This protein binds this small molecule.
Small molecule (SMILES): CCCCc1ccc(-c2ccc(CCC[C@H](P(=O)(O[K])O[K])S(=O)(=O)O[K])cc2)cc1

Sequence of chain 1.A:
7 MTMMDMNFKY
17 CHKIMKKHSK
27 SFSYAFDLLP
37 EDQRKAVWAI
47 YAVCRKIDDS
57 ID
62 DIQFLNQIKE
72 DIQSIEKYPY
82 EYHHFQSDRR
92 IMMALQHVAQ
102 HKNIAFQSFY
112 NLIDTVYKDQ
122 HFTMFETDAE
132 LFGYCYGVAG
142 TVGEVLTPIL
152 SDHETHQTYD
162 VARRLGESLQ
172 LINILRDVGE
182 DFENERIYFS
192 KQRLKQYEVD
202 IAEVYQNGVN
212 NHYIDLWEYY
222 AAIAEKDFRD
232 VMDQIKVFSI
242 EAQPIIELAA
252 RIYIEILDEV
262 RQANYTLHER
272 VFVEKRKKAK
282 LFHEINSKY

Binding-site contacts:
Ligand atom OAE contacts residue ASN174 of chain 1.A at 3.4 Å (h-bond).
Ligand atom OAB contacts residue GLN171 of chain 1.A at 3.1 Å (h-bond).
Ligand atom CAX contacts residue LEU170 of chain 1.A at 3.9 Å (hydrophobic).
Ligand atom CAA contacts residue PHE239 of chain 1.A at 3.4 Å (hydrophobic).
Ligand atom OAD contacts residue ASP54 of chain 1.A at 3.5 Å (salt-bridge).
Ligand atom OAG contacts residue ARG271 of chain 1.A at 3.8 Å.
Ligand atom CAJ contacts residue GLN171 of chain 1.A at 3.4 Å.
Ligand atom CAQ contacts residue LEU166 of chain 1.A at 3.8 Å (hydrophobic).
Ligand atom OAE contacts residue HIS24 of chain 1.A at 3.4 Å (h-bond).
Ligand atom CAO contacts residue TYR47 of chain 1.A at 3.9 Å (hydrophobic).
Ligand atom CAV contacts residue LEU147 of chain 1.A at 3.9 Å (hydrophobic).
Ligand atom OAG contacts residue ASP178 of chain 1.A at 2.8 Å (salt-bridge).
Ligand atom CAA contacts residue LEU166 of chain 1.A at 3.7 Å (hydrophobic).
Ligand atom CAO contacts residue PHE28 of chain 1.A at 3.4 Å (hydrophobic).
Ligand atom CAU contacts residue ARG51 of chain 1.A at 3.7 Å.
Ligand atom CAZ contacts residue MG1 of chain 1.C at 3.5 Å.
Ligand atom CAK contacts residue PHE28 of chain 1.A at 3.5 Å (hydrophobic).
Ligand atom SBB contacts residue ASN174 of chain 1.A at 3.4 Å (h-bond).
Ligand atom PBA contacts residue ASN174 of chain 1.A at 3.5 Å.
Ligand atom CAS contacts residue LEU147 of chain 1.A at 3.3 Å (hydrophobic).
Ligand atom OAF contacts residue HIS24 of chain 1.A at 3.8 Å.
Ligand atom CAM contacts residue VAL143 of chain 1.A at 3.8 Å (hydrophobic).
Ligand atom SBB contacts residue MG1 of chain 1.C at 3.3 Å.
Ligand atom PBA contacts residue MG1 of chain 1.C at 3.3 Å.
Ligand atom CAU contacts residue HIS24 of chain 1.A at 3.4 Å.
Ligand atom CAT contacts residue GLN171 of chain 1.A at 3.8 Å.
Ligand atom CAM contacts residue GLY167 of chain 1.A at 3.6 Å.
Ligand atom CAN contacts residue ALA140 of chain 1.A at 3.8 Å (hydrophobic).
Ligand atom OAG contacts residue ASN174 of chain 1.A at 3.1 Å (h-bond).
Ligand atom CAM contacts residue ALA140 of chain 1.A at 3.9 Å (hydrophobic).
Ligand atom OAE contacts residue ARG177 of chain 1.A at 3.5 Å (salt-bridge).
Ligand atom CAI contacts residue GLY144 of chain 1.A at 3.9 Å.
Ligand atom OAG contacts residue ARG177 of chain 1.A at 3.3 Å (salt-bridge).
Ligand atom OAC contacts residue MG1 of chain 1.C at 2.0 Å.
Ligand atom OAC contacts residue ASN174 of chain 1.A at 2.7 Å (h-bond).
Ligand atom CAZ contacts residue ASN174 of chain 1.A at 3.4 Å.
Ligand atom OAG contacts residue MG1 of chain 1.C at 2.1 Å.
Ligand atom CAK contacts residue TYR47 of chain 1.A at 3.7 Å (hydrophobic).
Ligand atom CAI contacts residue GLY167 of chain 1.A at 3.6 Å.
Ligand atom CAR contacts residue ARG51 of chain 1.A at 3.8 Å.